This small molecule binds to this protein.
Small molecule (SMILES): Nc1nc(=O)c2ncn(CCN(CCOCCP(=O)(O)O)CCP(=O)(O)O)c2[nH]1

Sequence of chain 1.A:
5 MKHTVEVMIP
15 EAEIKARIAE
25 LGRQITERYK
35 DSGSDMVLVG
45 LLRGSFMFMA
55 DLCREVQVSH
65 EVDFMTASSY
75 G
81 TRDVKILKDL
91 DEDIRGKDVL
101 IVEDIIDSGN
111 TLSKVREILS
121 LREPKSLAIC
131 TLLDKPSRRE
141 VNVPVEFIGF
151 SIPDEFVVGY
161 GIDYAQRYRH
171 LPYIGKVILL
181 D

Binding-site contacts:
Ligand atom OAE contacts residue ARG47 of chain 1.A at 3.1 Å (salt-bridge).
Ligand atom N7 contacts residue LYS135 of chain 1.A at 3.5 Å (salt-bridge).
Ligand atom OAF contacts residue GLY48 of chain 1.A at 3.6 Å.
Ligand atom CAL contacts residue ASP107 of chain 1.A at 3.2 Å.
Ligand atom CAJ contacts residue ILE105 of chain 1.A at 3.4 Å (hydrophobic).
Ligand atom CAQ contacts residue THR111 of chain 1.A at 3.2 Å.
Ligand atom CAN contacts residue ASP107 of chain 1.A at 2.9 Å.
Ligand atom N2 contacts residue PHE156 of chain 1.A at 3.2 Å.
Ligand atom O6 contacts residue GLU155 of chain 1.A at 3.6 Å.
Ligand atom OAD contacts residue SER108 of chain 1.A at 3.4 Å (h-bond).
Ligand atom C2 contacts residue PHE156 of chain 1.A at 3.5 Å (hydrophobic).
Ligand atom C6 contacts residue LYS135 of chain 1.A at 3.6 Å.
Ligand atom PBC contacts residue GLY109 of chain 1.A at 3.6 Å.
Ligand atom CAL contacts residue ILE105 of chain 1.A at 3.5 Å (hydrophobic).
Ligand atom OAD contacts residue GLY109 of chain 1.A at 3.2 Å (h-bond).
Ligand atom OAG contacts residue SER108 of chain 1.A at 2.7 Å (h-bond).
Ligand atom O6 contacts residue PHE156 of chain 1.A at 3.4 Å.
Ligand atom N7 contacts residue ARG138 of chain 1.A at 3.6 Å.
Ligand atom PBB contacts residue MG1 of chain 1.D at 3.5 Å.
Ligand atom OAG contacts residue GLY109 of chain 1.A at 3.0 Å (h-bond).
Ligand atom N2 contacts residue ILE162 of chain 1.A at 3.6 Å.
Ligand atom OAD contacts residue ILE106 of chain 1.A at 3.5 Å.
Ligand atom OAC contacts residue MG1 of chain 1.D at 2.1 Å.
Ligand atom OAG contacts residue THR111 of chain 1.A at 2.8 Å (h-bond).
Ligand atom N2 contacts residue ASP163 of chain 1.A at 2.8 Å (salt-bridge).
Ligand atom N1 contacts residue PHE156 of chain 1.A at 3.4 Å.
Ligand atom OAH contacts residue THR111 of chain 1.A at 3.5 Å.
Ligand atom OAD contacts residue ASP107 of chain 1.A at 2.8 Å (salt-bridge).
Ligand atom C8 contacts residue ASP107 of chain 1.A at 3.1 Å.
Ligand atom OAC contacts residue ASP104 of chain 1.A at 3.4 Å (salt-bridge).
Ligand atom PBC contacts residue THR111 of chain 1.A at 3.7 Å.
Ligand atom N1 contacts residue VAL157 of chain 1.A at 3.3 Å (h-bond).
Ligand atom CAM contacts residue ASP107 of chain 1.A at 3.2 Å.
Ligand atom OAF contacts residue ASP104 of chain 1.A at 3.1 Å (salt-bridge).
Ligand atom OAG contacts residue ASN110 of chain 1.A at 2.9 Å (h-bond).
Ligand atom OAE contacts residue GLY48 of chain 1.A at 3.3 Å (h-bond).
Ligand atom O6 contacts residue LYS135 of chain 1.A at 2.6 Å (salt-bridge).
Ligand atom O6 contacts residue VAL157 of chain 1.A at 3.0 Å (h-bond).
Ligand atom OAH contacts residue LEU112 of chain 1.A at 3.1 Å (h-bond).
Ligand atom NAZ contacts residue ASP107 of chain 1.A at 3.3 Å (salt-bridge).